This small molecule binds to this protein.
Small molecule (SMILES): CC(=O)N[C@@H]1[C@@H](O)[C@H](O)[C@@H](CO)O[C@H]1O

Sequence of chain 1.D:
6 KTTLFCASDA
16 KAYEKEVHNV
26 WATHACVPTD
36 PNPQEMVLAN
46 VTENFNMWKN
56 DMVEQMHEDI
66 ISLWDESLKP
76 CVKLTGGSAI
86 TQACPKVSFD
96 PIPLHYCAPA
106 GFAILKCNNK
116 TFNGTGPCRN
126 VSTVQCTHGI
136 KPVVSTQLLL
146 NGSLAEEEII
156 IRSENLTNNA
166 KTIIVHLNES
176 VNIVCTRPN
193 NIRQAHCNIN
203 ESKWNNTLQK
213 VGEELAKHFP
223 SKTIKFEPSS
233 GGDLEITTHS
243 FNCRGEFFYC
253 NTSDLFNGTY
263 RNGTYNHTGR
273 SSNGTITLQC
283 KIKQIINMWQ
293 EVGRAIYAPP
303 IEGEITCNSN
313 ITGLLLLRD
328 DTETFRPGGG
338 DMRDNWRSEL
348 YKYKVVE

Binding-site contacts:
Ligand atom O6 contacts residue LYS212 of chain 1.D at 4.1 Å.
Ligand atom C1 contacts residue GLU152 of chain 1.D at 4.0 Å.
Ligand atom C5 contacts residue LYS212 of chain 1.D at 3.9 Å.
Ligand atom C8 contacts residue GLU152 of chain 1.D at 3.7 Å.
Ligand atom O5 contacts residue ILE154 of chain 1.D at 3.3 Å (h-bond).
Ligand atom C6 contacts residue GLU153 of chain 1.D at 3.8 Å.
Ligand atom C2 contacts residue GLU152 of chain 1.D at 4.3 Å.
Ligand atom C6 contacts residue GLU216 of chain 1.D at 3.7 Å.
Ligand atom C1 contacts residue GLU153 of chain 1.D at 4.1 Å.
Ligand atom C6 contacts residue ILE154 of chain 1.D at 4.1 Å (hydrophobic).
Ligand atom C3 contacts residue ASN173 of chain 1.D at 3.8 Å.
Ligand atom O3 contacts residue LYS212 of chain 1.D at 4.1 Å.
Ligand atom C5 contacts residue GLU153 of chain 1.D at 4.5 Å.
Ligand atom C4 contacts residue ASN173 of chain 1.D at 4.2 Å.
Ligand atom C1 contacts residue ILE154 of chain 1.D at 4.2 Å (hydrophobic).
Ligand atom N2 contacts residue ASN173 of chain 1.D at 2.9 Å (h-bond).
Ligand atom C6 contacts residue LYS212 of chain 1.D at 4.4 Å.
Ligand atom C2 contacts residue ASN173 of chain 1.D at 2.5 Å.
Ligand atom O6 contacts residue GLU153 of chain 1.D at 4.4 Å.
Ligand atom O7 contacts residue ASN173 of chain 1.D at 4.4 Å.
Ligand atom O5 contacts residue GLU153 of chain 1.D at 3.4 Å.
Ligand atom O6 contacts residue ILE154 of chain 1.D at 3.8 Å.
Ligand atom C1 contacts residue ASN173 of chain 1.D at 1.4 Å.
Ligand atom C7 contacts residue ASN173 of chain 1.D at 3.5 Å.
Ligand atom C5 contacts residue ILE154 of chain 1.D at 4.3 Å (hydrophobic).
Ligand atom O4 contacts residue LYS212 of chain 1.D at 3.2 Å.
Ligand atom C4 contacts residue LYS212 of chain 1.D at 4.0 Å.
Ligand atom O5 contacts residue ASN173 of chain 1.D at 2.4 Å (h-bond).
Ligand atom C8 contacts residue ASN173 of chain 1.D at 3.7 Å.
Ligand atom C5 contacts residue ASN173 of chain 1.D at 3.7 Å.
Ligand atom C3 contacts residue LYS212 of chain 1.D at 3.6 Å.
Ligand atom O6 contacts residue GLU216 of chain 1.D at 3.1 Å (salt-bridge).
Ligand atom O5 contacts residue GLU152 of chain 1.D at 4.2 Å.